This protein binds this small molecule.
Small molecule (SMILES): CC(=O)N[C@@H]1[C@@H](O)[C@H](O)[C@@H](CO)O[C@H]1O

Sequence of chain 1.A:
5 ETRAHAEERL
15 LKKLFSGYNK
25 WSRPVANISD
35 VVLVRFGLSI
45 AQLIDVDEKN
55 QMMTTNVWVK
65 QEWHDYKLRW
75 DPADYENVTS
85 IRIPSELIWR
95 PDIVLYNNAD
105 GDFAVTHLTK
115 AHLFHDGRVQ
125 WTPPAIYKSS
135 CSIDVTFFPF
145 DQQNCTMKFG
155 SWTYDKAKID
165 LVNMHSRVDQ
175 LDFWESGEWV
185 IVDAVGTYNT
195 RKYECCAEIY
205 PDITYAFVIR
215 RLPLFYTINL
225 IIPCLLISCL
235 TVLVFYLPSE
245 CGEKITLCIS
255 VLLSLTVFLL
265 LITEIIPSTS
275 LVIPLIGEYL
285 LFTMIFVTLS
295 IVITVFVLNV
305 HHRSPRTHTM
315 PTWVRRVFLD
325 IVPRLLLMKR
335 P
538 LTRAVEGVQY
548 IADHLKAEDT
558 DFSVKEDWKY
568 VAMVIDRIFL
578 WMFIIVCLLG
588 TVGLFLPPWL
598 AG

Binding-site contacts:
Ligand atom C8 contacts residue VAL212 of chain 1.A at 4.2 Å (hydrophobic).
Ligand atom O7 contacts residue ASN148 of chain 1.A at 3.5 Å (h-bond).
Ligand atom C7 contacts residue ASN148 of chain 1.A at 3.4 Å.
Ligand atom C1 contacts residue ASN148 of chain 1.A at 1.4 Å.
Ligand atom C8 contacts residue GLN146 of chain 1.A at 4.2 Å.
Ligand atom O5 contacts residue ASN148 of chain 1.A at 2.4 Å (h-bond).
Ligand atom O5 contacts residue ALA210 of chain 1.A at 4.4 Å.
Ligand atom N2 contacts residue VAL212 of chain 1.A at 4.2 Å.
Ligand atom N2 contacts residue ASN148 of chain 1.A at 2.9 Å (h-bond).
Ligand atom C1 contacts residue ALA210 of chain 1.A at 4.3 Å (hydrophobic).
Ligand atom C5 contacts residue ALA210 of chain 1.A at 4.2 Å (hydrophobic).
Ligand atom C5 contacts residue ASN148 of chain 1.A at 3.6 Å.
Ligand atom C2 contacts residue ASN148 of chain 1.A at 2.5 Å.
Ligand atom C4 contacts residue ASN148 of chain 1.A at 4.2 Å.
Ligand atom C3 contacts residue ASN148 of chain 1.A at 3.8 Å.